The small molecule below binds the protein below.
Small molecule (SMILES): C[C@H](N)C(=O)N[C@@H](C)C(=O)N[C@@H](C)C(=O)N[C@@H](C)C(=O)N[C@@H](C)C(=O)N[C@@H](C)C(=O)N[C@@H](C)C(=O)N[C@@H](C)C(=O)N[C@@H](C)C(=O)N[C@@H](C)C(=O)N[C@@H](C)C(=O)N[C@@H](C)C(=O)N[C@@H](C)C(=O)N[C@@H](C)C(=O)N[C@@H](C)C(=O)N[C@@H](C)C(=O)N[C@@H](C)C(=O)N[C@@H](C)C(=O)N[C@@H](C)C(=O)N[C@@H](C)C=O

Sequence of chain 1.LA:
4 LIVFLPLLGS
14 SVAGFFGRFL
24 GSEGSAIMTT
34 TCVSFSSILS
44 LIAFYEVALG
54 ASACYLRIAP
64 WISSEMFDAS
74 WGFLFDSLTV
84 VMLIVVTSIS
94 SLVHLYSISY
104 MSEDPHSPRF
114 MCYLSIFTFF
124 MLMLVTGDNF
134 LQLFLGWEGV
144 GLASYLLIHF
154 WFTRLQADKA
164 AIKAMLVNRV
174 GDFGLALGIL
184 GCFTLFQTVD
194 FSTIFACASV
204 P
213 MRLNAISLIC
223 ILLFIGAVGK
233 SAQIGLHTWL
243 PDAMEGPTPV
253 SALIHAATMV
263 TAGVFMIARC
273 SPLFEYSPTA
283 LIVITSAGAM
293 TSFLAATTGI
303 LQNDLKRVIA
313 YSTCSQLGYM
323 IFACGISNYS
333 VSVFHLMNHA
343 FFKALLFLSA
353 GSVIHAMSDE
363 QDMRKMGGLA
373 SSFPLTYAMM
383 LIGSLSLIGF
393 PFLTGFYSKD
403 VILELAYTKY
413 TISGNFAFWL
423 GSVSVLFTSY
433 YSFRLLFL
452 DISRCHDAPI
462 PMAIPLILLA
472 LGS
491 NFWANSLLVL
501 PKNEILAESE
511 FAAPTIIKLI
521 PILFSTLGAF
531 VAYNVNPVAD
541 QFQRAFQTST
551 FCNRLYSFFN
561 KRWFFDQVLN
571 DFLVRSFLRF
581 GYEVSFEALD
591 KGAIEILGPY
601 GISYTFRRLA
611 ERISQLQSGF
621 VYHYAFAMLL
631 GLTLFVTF

Binding-site contacts:
Ligand atom CB contacts residue SER28 of chain 1.LA at 3.3 Å.
Ligand atom C contacts residue LEU4 of chain 1.LA at 4.0 Å (hydrophobic).
Ligand atom CB contacts residue ILE61 of chain 1.LA at 4.2 Å (hydrophobic).
Ligand atom N contacts residue LEU4 of chain 1.LA at 4.2 Å.
Ligand atom CB contacts residue VAL15 of chain 1.LA at 3.6 Å (hydrophobic).
Ligand atom O contacts residue ARG60 of chain 1.LA at 3.5 Å.
Ligand atom CB contacts residue PHE47 of chain 1.LA at 3.5 Å (hydrophobic).
Ligand atom N contacts residue ALA29 of chain 1.LA at 4.0 Å.
Ligand atom N contacts residue GLY27 of chain 1.LA at 3.8 Å.
Ligand atom C contacts residue PHE47 of chain 1.LA at 4.4 Å (hydrophobic).
Ligand atom CA contacts residue LEU4 of chain 1.LA at 3.6 Å (hydrophobic).
Ligand atom CA contacts residue PHE47 of chain 1.LA at 4.4 Å (hydrophobic).
Ligand atom CB contacts residue ALA29 of chain 1.LA at 4.1 Å (hydrophobic).
Ligand atom CB contacts residue LEU4 of chain 1.LA at 3.5 Å (hydrophobic).
Ligand atom CA contacts residue VAL15 of chain 1.LA at 4.3 Å (hydrophobic).
Ligand atom N contacts residue SER28 of chain 1.LA at 2.6 Å (h-bond).
Ligand atom CA contacts residue SER28 of chain 1.LA at 3.5 Å.
Ligand atom O contacts residue LEU4 of chain 1.LA at 3.5 Å (h-bond).
Ligand atom N contacts residue VAL15 of chain 1.LA at 3.7 Å.
Ligand atom CB contacts residue ARG60 of chain 1.LA at 4.1 Å.
Ligand atom CB contacts residue LEU11 of chain 1.LA at 4.3 Å (hydrophobic).
Ligand atom C contacts residue SER28 of chain 1.LA at 3.5 Å.
Ligand atom O contacts residue PHE47 of chain 1.LA at 4.0 Å.